This small molecule binds to this protein.
Small molecule (SMILES): CC(=O)N[C@@H]1[C@@H](O)[C@H](O)[C@@H](CO)O[C@H]1O

Binding-site contacts:
Ligand atom C5 contacts residue HIS1101 of chain 1.C at 3.5 Å.
Ligand atom C3 contacts residue HIS1101 of chain 1.C at 3.9 Å.
Ligand atom O7 contacts residue ASN1098 of chain 1.C at 3.5 Å (h-bond).
Ligand atom C1 contacts residue ASN1098 of chain 1.C at 1.4 Å.
Ligand atom C5 contacts residue PHE1103 of chain 1.C at 4.5 Å (hydrophobic).
Ligand atom O7 contacts residue THR1100 of chain 1.C at 2.4 Å (h-bond).
Ligand atom O5 contacts residue HIS1101 of chain 1.C at 4.1 Å.
Ligand atom O5 contacts residue ASN1098 of chain 1.C at 2.4 Å (h-bond).
Ligand atom C4 contacts residue ASN1098 of chain 1.C at 4.2 Å.
Ligand atom C6 contacts residue PHE1103 of chain 1.C at 3.8 Å (hydrophobic).
Ligand atom C8 contacts residue ASN1098 of chain 1.C at 3.4 Å.
Ligand atom C7 contacts residue THR1100 of chain 1.C at 3.5 Å.
Ligand atom O5 contacts residue PHE1103 of chain 1.C at 4.0 Å.
Ligand atom C2 contacts residue HIS1101 of chain 1.C at 4.4 Å.
Ligand atom C1 contacts residue HIS1101 of chain 1.C at 3.9 Å.
Ligand atom C4 contacts residue HIS1101 of chain 1.C at 4.0 Å.
Ligand atom C3 contacts residue ASN1098 of chain 1.C at 3.8 Å.
Ligand atom C8 contacts residue THR1100 of chain 1.C at 3.9 Å.
Ligand atom C5 contacts residue ASN1098 of chain 1.C at 3.7 Å.
Ligand atom C7 contacts residue ASN1098 of chain 1.C at 3.4 Å.
Ligand atom O7 contacts residue HIS1101 of chain 1.C at 3.2 Å (h-bond).
Ligand atom O4 contacts residue HIS1101 of chain 1.C at 3.9 Å.
Ligand atom C7 contacts residue HIS1101 of chain 1.C at 4.4 Å.
Ligand atom C2 contacts residue ASN1098 of chain 1.C at 2.4 Å.
Ligand atom N2 contacts residue ASN1098 of chain 1.C at 2.9 Å (h-bond).

Sequence of chain 1.C:
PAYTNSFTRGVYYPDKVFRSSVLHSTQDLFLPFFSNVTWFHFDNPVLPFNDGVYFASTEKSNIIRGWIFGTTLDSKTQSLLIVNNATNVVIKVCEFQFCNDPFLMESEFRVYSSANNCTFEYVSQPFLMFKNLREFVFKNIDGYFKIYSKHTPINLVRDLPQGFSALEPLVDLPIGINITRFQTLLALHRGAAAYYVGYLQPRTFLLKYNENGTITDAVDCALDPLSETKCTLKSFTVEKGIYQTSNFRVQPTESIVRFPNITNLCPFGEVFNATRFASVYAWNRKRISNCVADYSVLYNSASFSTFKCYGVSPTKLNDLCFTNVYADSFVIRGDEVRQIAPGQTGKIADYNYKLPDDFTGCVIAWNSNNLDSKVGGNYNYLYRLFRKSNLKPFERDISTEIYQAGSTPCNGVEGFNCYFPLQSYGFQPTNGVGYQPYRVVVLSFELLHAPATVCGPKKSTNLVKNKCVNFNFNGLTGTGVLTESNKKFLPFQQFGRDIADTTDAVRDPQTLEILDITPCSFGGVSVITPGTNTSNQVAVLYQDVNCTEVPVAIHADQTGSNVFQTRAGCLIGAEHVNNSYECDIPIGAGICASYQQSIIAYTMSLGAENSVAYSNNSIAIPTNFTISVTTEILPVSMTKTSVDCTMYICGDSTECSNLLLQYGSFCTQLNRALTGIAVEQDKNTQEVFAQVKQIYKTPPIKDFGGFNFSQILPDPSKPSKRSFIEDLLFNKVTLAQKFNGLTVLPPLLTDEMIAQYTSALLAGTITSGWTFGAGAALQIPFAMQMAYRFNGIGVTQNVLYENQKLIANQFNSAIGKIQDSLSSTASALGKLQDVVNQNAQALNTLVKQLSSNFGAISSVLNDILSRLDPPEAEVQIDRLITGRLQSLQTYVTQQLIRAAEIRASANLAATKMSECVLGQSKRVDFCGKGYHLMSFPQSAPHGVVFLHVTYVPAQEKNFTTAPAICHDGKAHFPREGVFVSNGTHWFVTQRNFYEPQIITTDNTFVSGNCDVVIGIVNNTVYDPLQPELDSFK